A small-molecule ligand and the protein it binds are described below.
Small molecule (SMILES): CCCN(C)C(=O)CCCCCCCCCS[C@@H]1Cc2cc(O)ccc2[C@@H]2CC[C@]3(C)[C@@H](O)CC[C@H]3[C@H]12

Sequence of chain 1.C:
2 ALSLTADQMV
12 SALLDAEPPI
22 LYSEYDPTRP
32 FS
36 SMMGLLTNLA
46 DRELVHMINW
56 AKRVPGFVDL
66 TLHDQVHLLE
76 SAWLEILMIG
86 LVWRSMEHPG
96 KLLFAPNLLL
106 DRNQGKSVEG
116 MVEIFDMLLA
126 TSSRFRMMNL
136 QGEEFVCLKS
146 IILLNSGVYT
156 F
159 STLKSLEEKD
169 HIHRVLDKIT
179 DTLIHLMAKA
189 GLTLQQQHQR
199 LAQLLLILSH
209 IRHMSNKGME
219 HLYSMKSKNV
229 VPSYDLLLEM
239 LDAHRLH

Binding-site contacts:
Ligand atom CBC contacts residue VAL228 of chain 1.C at 3.6 Å (hydrophobic).
Ligand atom CAV contacts residue ALA45 of chain 1.C at 3.7 Å (hydrophobic).
Ligand atom CBA contacts residue VAL228 of chain 1.C at 2.9 Å (hydrophobic).
Ligand atom CAW contacts residue VAL228 of chain 1.C at 3.9 Å (hydrophobic).
Ligand atom CAY contacts residue VAL228 of chain 1.C at 2.8 Å (hydrophobic).
Ligand atom CAX contacts residue VAL228 of chain 1.C at 3.8 Å (hydrophobic).
Ligand atom CAH contacts residue LEU41 of chain 1.C at 3.8 Å (hydrophobic).
Ligand atom CAV contacts residue THR42 of chain 1.C at 3.6 Å.
Ligand atom CAC contacts residue GLU48 of chain 1.C at 3.2 Å.
Ligand atom CAX contacts residue ALA45 of chain 1.C at 3.3 Å (hydrophobic).
Ligand atom CAM contacts residue MET83 of chain 1.C at 3.7 Å (hydrophobic).
Ligand atom CBD contacts residue LEU234 of chain 1.C at 3.4 Å (hydrophobic).
Ligand atom CBB contacts residue VAL228 of chain 1.C at 3.8 Å (hydrophobic).
Ligand atom CAC contacts residue LEU82 of chain 1.C at 3.9 Å (hydrophobic).
Ligand atom CBB contacts residue ASP46 of chain 1.C at 3.1 Å.
Ligand atom OAR contacts residue LEU82 of chain 1.C at 3.8 Å.
Ligand atom OAT contacts residue HIS219 of chain 1.C at 3.1 Å (h-bond).
Ligand atom OAR contacts residue GLU48 of chain 1.C at 2.5 Å (salt-bridge).
Ligand atom CAG contacts residue ALA45 of chain 1.C at 3.6 Å (hydrophobic).
Ligand atom OAR contacts residue ARG89 of chain 1.C at 3.1 Å (salt-bridge).
Ligand atom OAT contacts residue ILE119 of chain 1.C at 3.4 Å.
Ligand atom CBI contacts residue LEU234 of chain 1.C at 3.7 Å (hydrophobic).
Ligand atom CAP contacts residue HIS219 of chain 1.C at 3.5 Å.
Ligand atom CAP contacts residue LEU220 of chain 1.C at 3.7 Å (hydrophobic).
Ligand atom CAQ contacts residue HIS219 of chain 1.C at 3.8 Å.
Ligand atom CBA contacts residue ASP46 of chain 1.C at 3.5 Å.
Ligand atom CAW contacts residue ALA45 of chain 1.C at 3.5 Å (hydrophobic).
Ligand atom CAY contacts residue ASP46 of chain 1.C at 3.1 Å.
Ligand atom CBA contacts residue PRO230 of chain 1.C at 3.6 Å (hydrophobic).
Ligand atom CAZ contacts residue ASP46 of chain 1.C at 2.9 Å.
Ligand atom CAF contacts residue PHE99 of chain 1.C at 3.9 Å (hydrophobic).
Ligand atom CAG contacts residue LEU41 of chain 1.C at 2.9 Å (hydrophobic).
Ligand atom CAB contacts residue LEU82 of chain 1.C at 3.3 Å (hydrophobic).
Ligand atom CAB contacts residue LEU86 of chain 1.C at 3.8 Å (hydrophobic).
Ligand atom CAZ contacts residue VAL228 of chain 1.C at 3.3 Å (hydrophobic).
Ligand atom CAX contacts residue THR42 of chain 1.C at 3.3 Å.
Ligand atom CAZ contacts residue LEU49 of chain 1.C at 3.7 Å (hydrophobic).
Ligand atom SAU contacts residue ALA45 of chain 1.C at 3.8 Å.
Ligand atom CAW contacts residue TRP78 of chain 1.C at 3.9 Å (hydrophobic).
Ligand atom CAD contacts residue GLU48 of chain 1.C at 3.2 Å.